Sequence of chain 2.A:
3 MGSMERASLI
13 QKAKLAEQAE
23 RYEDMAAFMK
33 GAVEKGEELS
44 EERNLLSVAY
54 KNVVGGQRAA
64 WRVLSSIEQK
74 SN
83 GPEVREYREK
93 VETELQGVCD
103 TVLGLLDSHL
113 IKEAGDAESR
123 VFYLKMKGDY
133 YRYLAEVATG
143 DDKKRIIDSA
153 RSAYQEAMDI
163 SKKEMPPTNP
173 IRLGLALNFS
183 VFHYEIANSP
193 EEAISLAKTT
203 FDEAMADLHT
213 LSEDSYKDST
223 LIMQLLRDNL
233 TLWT

Binding-site contacts:
Ligand atom O3P contacts residue TYR135 of chain 2.A at 2.6 Å (h-bond).
Ligand atom CA contacts residue GLU187 of chain 2.A at 3.5 Å.
Ligand atom CG contacts residue ASN55 of chain 2.A at 3.6 Å.
Ligand atom CZ contacts residue GLY58 of chain 2.A at 3.5 Å.
Ligand atom CB contacts residue ASN55 of chain 2.A at 3.3 Å.
Ligand atom O contacts residue ASN55 of chain 2.A at 3.0 Å (h-bond).
Ligand atom CA contacts residue ASN180 of chain 2.A at 3.4 Å.
Ligand atom O contacts residue VAL183 of chain 2.A at 3.6 Å.
Ligand atom O contacts residue GLU187 of chain 2.A at 3.3 Å (salt-bridge).
Ligand atom CD contacts residue ASN55 of chain 2.A at 3.3 Å.
Ligand atom NH1 contacts residue GLY58 of chain 2.A at 3.6 Å.
Ligand atom O1P contacts residue ARG61 of chain 2.A at 2.9 Å (salt-bridge).
Ligand atom CB contacts residue ASN231 of chain 2.A at 2.9 Å.
Ligand atom N contacts residue ASN180 of chain 2.A at 2.9 Å (h-bond).
Ligand atom CA contacts residue ASN55 of chain 2.A at 3.2 Å.
Ligand atom O1P contacts residue ARG134 of chain 2.A at 2.8 Å (salt-bridge).
Ligand atom NH2 contacts residue GLY58 of chain 2.A at 3.2 Å.
Ligand atom N contacts residue LEU179 of chain 2.A at 3.5 Å.
Ligand atom O contacts residue LYS54 of chain 2.A at 3.6 Å.
Ligand atom O contacts residue VAL51 of chain 2.A at 3.6 Å.
Ligand atom C contacts residue ASN55 of chain 2.A at 3.5 Å.
Ligand atom P contacts residue ARG61 of chain 2.A at 3.7 Å.
Ligand atom O contacts residue ASN231 of chain 2.A at 2.9 Å (h-bond).
Ligand atom N contacts residue ASN231 of chain 2.A at 3.0 Å (h-bond).
Ligand atom O contacts residue TYR24 of chain 2.A at 3.6 Å.
Ligand atom CA contacts residue GLU19 of chain 2.A at 3.7 Å.
Ligand atom O3P contacts residue ARG134 of chain 2.A at 2.9 Å (salt-bridge).
Ligand atom C contacts residue LEU179 of chain 2.A at 3.7 Å (hydrophobic).
Ligand atom OG contacts residue GLU19 of chain 2.A at 3.6 Å (salt-bridge).
Ligand atom CG1 contacts residue GLY176 of chain 2.A at 3.5 Å.
Ligand atom N contacts residue VAL51 of chain 2.A at 3.6 Å.
Ligand atom N contacts residue GLU187 of chain 2.A at 2.5 Å (salt-bridge).
Ligand atom O2P contacts residue ARG61 of chain 2.A at 2.9 Å (salt-bridge).
Ligand atom N contacts residue GLU19 of chain 2.A at 2.6 Å (salt-bridge).
Ligand atom CB contacts residue LEU234 of chain 2.A at 3.4 Å (hydrophobic).
Ligand atom CB contacts residue ASN180 of chain 2.A at 3.2 Å.
Ligand atom C contacts residue GLU19 of chain 2.A at 3.5 Å.
Ligand atom C contacts residue ASN180 of chain 2.A at 3.6 Å.
Ligand atom CA contacts residue GLU19 of chain 2.A at 3.3 Å.
Ligand atom CB contacts residue GLU19 of chain 2.A at 3.0 Å.

A protein and the small-molecule ligand that binds it are described below.
Small molecule (SMILES): CC[C@H](C)[C@H](NC(=O)[C@H](COP(=O)(O)O)NC(=O)CNC(=O)[C@H](C)N)C(=O)N1CCC[C@H]1C(=O)NCC(=O)N[C@@H](CCCN=C(N)N)C(=O)N[C@@H](C)C(=O)N[C@H](C=O)CO